Binding-site contacts:
Ligand atom C1 contacts residue GLY125 of chain 1.E at 3.5 Å.
Ligand atom C5 contacts residue ILE341 of chain 1.E at 3.7 Å (hydrophobic).
Ligand atom C1 contacts residue LEU300 of chain 1.E at 3.7 Å (hydrophobic).
Ligand atom C18 contacts residue LEU286 of chain 1.E at 3.0 Å (hydrophobic).
Ligand atom O4 contacts residue LEU79 of chain 1.E at 3.2 Å.
Ligand atom C4 contacts residue SER203 of chain 1.E at 3.3 Å.
Ligand atom O2 contacts residue HIS449 of chain 1.E at 3.1 Å (h-bond).
Ligand atom C11 contacts residue GLY125 of chain 1.E at 3.7 Å.
Ligand atom C17 contacts residue LEU344 of chain 1.E at 3.6 Å (hydrophobic).
Ligand atom O2 contacts residue ILE341 of chain 1.E at 3.1 Å.
Ligand atom C7 contacts residue PHE83 of chain 1.E at 3.9 Å (hydrophobic).
Ligand atom O3 contacts residue SER203 of chain 1.E at 2.8 Å.
Ligand atom C16 contacts residue ILE341 of chain 1.E at 3.9 Å (hydrophobic).
Ligand atom C18 contacts residue LEU344 of chain 1.E at 3.8 Å (hydrophobic).
Ligand atom O2 contacts residue SER203 of chain 1.E at 3.3 Å (h-bond).
Ligand atom C7 contacts residue GLY124 of chain 1.E at 3.2 Å.
Ligand atom C17 contacts residue MET345 of chain 1.E at 3.6 Å (hydrophobic).
Ligand atom C6 contacts residue GLU202 of chain 1.E at 3.9 Å.
Ligand atom C6 contacts residue SER203 of chain 1.E at 2.9 Å.
Ligand atom C5 contacts residue HIS449 of chain 1.E at 3.4 Å.
Ligand atom C7 contacts residue SER203 of chain 1.E at 3.4 Å.
Ligand atom C17 contacts residue LEU286 of chain 1.E at 3.6 Å (hydrophobic).
Ligand atom C10 contacts residue LEU286 of chain 1.E at 3.2 Å (hydrophobic).
Ligand atom C8 contacts residue GLY124 of chain 1.E at 3.0 Å.
Ligand atom O1 contacts residue PHE407 of chain 1.E at 3.3 Å.
Ligand atom C5 contacts residue SER203 of chain 1.E at 3.6 Å.
Ligand atom O4 contacts residue LEU344 of chain 1.E at 3.9 Å.
Ligand atom C20 contacts residue LEU344 of chain 1.E at 2.9 Å (hydrophobic).
Ligand atom C6 contacts residue HIS449 of chain 1.E at 3.3 Å.
Ligand atom O3 contacts residue GLU202 of chain 1.E at 2.8 Å (salt-bridge).
Ligand atom O3 contacts residue HIS449 of chain 1.E at 2.5 Å (h-bond).
Ligand atom O1 contacts residue SER203 of chain 1.E at 3.7 Å.
Ligand atom O3 contacts residue PHE83 of chain 1.E at 3.7 Å.
Ligand atom C19 contacts residue LEU286 of chain 1.E at 3.4 Å (hydrophobic).
Ligand atom C15 contacts residue ILE341 of chain 1.E at 3.5 Å (hydrophobic).
Ligand atom C19 contacts residue LEU344 of chain 1.E at 3.2 Å (hydrophobic).
Ligand atom C3 contacts residue SER203 of chain 1.E at 3.6 Å.
Ligand atom C16 contacts residue MET345 of chain 1.E at 3.5 Å (hydrophobic).
Ligand atom C8 contacts residue GLY125 of chain 1.E at 3.3 Å.
Ligand atom C4 contacts residue ILE341 of chain 1.E at 3.9 Å (hydrophobic).

This protein binds this small molecule.
Small molecule (SMILES): C=CC[N@@+]1(C)CC[C@]23c4c5ccc(O)c4O[C@H]2C(=O)CC[C@@]3(O)[C@H]1C5

Sequence of chain 1.E:
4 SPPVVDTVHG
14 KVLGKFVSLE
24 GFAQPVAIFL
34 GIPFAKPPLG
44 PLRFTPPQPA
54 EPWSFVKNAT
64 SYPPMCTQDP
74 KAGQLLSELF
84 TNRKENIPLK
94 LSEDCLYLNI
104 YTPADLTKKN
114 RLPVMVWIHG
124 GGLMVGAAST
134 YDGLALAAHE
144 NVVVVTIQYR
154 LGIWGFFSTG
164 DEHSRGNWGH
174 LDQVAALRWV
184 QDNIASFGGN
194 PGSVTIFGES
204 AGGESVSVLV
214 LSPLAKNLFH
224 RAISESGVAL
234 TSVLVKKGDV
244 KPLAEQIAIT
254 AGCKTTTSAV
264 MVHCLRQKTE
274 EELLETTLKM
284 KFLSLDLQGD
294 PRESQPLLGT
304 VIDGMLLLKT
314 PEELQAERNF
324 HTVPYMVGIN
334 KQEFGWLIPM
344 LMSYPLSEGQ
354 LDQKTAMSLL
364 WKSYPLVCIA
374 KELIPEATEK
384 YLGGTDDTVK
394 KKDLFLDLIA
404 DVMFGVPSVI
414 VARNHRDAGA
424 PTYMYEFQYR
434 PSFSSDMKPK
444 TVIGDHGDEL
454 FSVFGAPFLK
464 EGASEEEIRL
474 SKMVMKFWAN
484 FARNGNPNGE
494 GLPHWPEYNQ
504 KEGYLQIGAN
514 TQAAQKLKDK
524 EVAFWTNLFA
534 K